Sequence of chain 1.BA:
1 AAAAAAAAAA

A small-molecule ligand and the protein it binds are described below.
Small molecule (SMILES): NCC(=O)NCC(=O)NCC(=O)NCC(=O)NCC(=O)NCC(=O)NCC(=O)NCC(=O)NCC(=O)NCC(=O)NCC(=O)NCC(=O)NCC(=O)NCC(=O)NCC(=O)NCC=O

Binding-site contacts:
Ligand atom C contacts residue ALA10 of chain 1.BA at 3.4 Å (hydrophobic).
Ligand atom O contacts residue ALA10 of chain 1.BA at 3.1 Å.